Sequence of chain 1.G:
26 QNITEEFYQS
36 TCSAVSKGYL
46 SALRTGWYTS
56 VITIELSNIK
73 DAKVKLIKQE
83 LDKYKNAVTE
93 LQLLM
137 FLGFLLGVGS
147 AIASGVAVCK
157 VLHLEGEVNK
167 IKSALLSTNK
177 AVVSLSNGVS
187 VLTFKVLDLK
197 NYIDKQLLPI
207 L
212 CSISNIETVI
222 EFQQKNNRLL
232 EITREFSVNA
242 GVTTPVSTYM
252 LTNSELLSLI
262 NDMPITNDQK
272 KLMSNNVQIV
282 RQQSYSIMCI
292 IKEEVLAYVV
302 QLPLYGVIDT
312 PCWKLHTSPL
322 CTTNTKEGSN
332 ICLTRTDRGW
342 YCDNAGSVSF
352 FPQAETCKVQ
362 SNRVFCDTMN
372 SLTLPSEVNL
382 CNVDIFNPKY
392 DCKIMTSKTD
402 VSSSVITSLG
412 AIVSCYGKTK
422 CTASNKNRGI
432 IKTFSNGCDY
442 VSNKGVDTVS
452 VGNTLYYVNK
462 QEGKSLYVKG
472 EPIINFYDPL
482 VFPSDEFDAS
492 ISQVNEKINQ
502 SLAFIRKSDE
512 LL

The small molecule below binds the protein below.
Small molecule (SMILES): CC(=O)N[C@@H]1[C@@H](O)[C@H](O)[C@@H](CO)O[C@H]1O

Binding-site contacts:
Ligand atom C7 contacts residue ASN27 of chain 1.G at 3.5 Å.
Ligand atom O5 contacts residue ASN27 of chain 1.G at 2.4 Å (h-bond).
Ligand atom C1 contacts residue ASN27 of chain 1.G at 1.4 Å.
Ligand atom O7 contacts residue ASN27 of chain 1.G at 3.7 Å.
Ligand atom C3 contacts residue ASN27 of chain 1.G at 3.8 Å.
Ligand atom N2 contacts residue ASN27 of chain 1.G at 2.8 Å (h-bond).
Ligand atom C5 contacts residue ASN27 of chain 1.G at 3.7 Å.
Ligand atom C4 contacts residue ASN27 of chain 1.G at 4.2 Å.
Ligand atom C2 contacts residue ASN27 of chain 1.G at 2.4 Å.